The protein below binds the small molecule below.
Small molecule (SMILES): CC(=O)N[C@H]1[C@H](O[C@H]2[C@H](O)[C@@H](NC(C)=O)CO[C@@H]2CO)O[C@H](CO)[C@@H](O[C@@H]2O[C@H](CO)[C@@H](O)[C@H](O[C@H]3O[C@H](CO)[C@@H](O)[C@H](O)[C@@H]3O)[C@@H]2O)[C@@H]1O

Binding-site contacts:
Ligand atom N2 contacts residue ASN355 of chain 1.Q at 3.0 Å (h-bond).
Ligand atom C7 contacts residue NAG2 of chain 1.IB at 3.9 Å.
Ligand atom C7 contacts residue NAG1 of chain 1.IB at 3.7 Å.
Ligand atom O3 contacts residue NAG2 of chain 1.IB at 3.4 Å (h-bond).
Ligand atom C1 contacts residue SER357 of chain 1.Q at 3.4 Å.
Ligand atom O6 contacts residue ASN355 of chain 1.Q at 4.3 Å.
Ligand atom O5 contacts residue ASN355 of chain 1.Q at 2.3 Å (h-bond).
Ligand atom O4 contacts residue NAG1 of chain 1.IB at 3.5 Å (h-bond).
Ligand atom C2 contacts residue SER357 of chain 1.Q at 4.4 Å.
Ligand atom C7 contacts residue NAG1 of chain 1.YB at 4.0 Å.
Ligand atom C6 contacts residue NAG2 of chain 1.IB at 3.3 Å.
Ligand atom C3 contacts residue ASN355 of chain 1.Q at 3.8 Å.
Ligand atom O6 contacts residue NAG2 of chain 1.IB at 3.3 Å (h-bond).
Ligand atom C8 contacts residue NAG2 of chain 1.IB at 4.1 Å.
Ligand atom C8 contacts residue NAG1 of chain 1.YB at 3.3 Å.
Ligand atom O6 contacts residue BMA3 of chain 1.IB at 4.4 Å.
Ligand atom O3 contacts residue NAG1 of chain 1.IB at 4.4 Å.
Ligand atom O6 contacts residue NAG1 of chain 1.YB at 3.9 Å.
Ligand atom C6 contacts residue NAG1 of chain 1.YB at 3.6 Å.
Ligand atom O7 contacts residue NAG1 of chain 1.IB at 3.1 Å (h-bond).
Ligand atom C5 contacts residue NAG1 of chain 1.YB at 4.2 Å.
Ligand atom O5 contacts residue SER357 of chain 1.Q at 3.9 Å.
Ligand atom C2 contacts residue ASN355 of chain 1.Q at 2.5 Å.
Ligand atom C5 contacts residue ASN355 of chain 1.Q at 3.6 Å.
Ligand atom C5 contacts residue NAG2 of chain 1.IB at 4.4 Å.
Ligand atom O7 contacts residue NAG1 of chain 1.YB at 4.2 Å.
Ligand atom C6 contacts residue BMA3 of chain 1.IB at 4.1 Å.
Ligand atom C5 contacts residue SER357 of chain 1.Q at 4.1 Å.
Ligand atom N2 contacts residue NAG1 of chain 1.IB at 3.1 Å (h-bond).
Ligand atom C8 contacts residue NAG1 of chain 1.IB at 3.4 Å.
Ligand atom O4 contacts residue NAG2 of chain 1.IB at 4.5 Å.
Ligand atom C1 contacts residue ASN355 of chain 1.Q at 1.4 Å.
Ligand atom O7 contacts residue NAG2 of chain 1.IB at 3.8 Å.
Ligand atom C2 contacts residue NAG1 of chain 1.IB at 3.8 Å.
Ligand atom C4 contacts residue NAG2 of chain 1.IB at 4.2 Å.
Ligand atom C4 contacts residue ASN355 of chain 1.Q at 4.2 Å.
Ligand atom C1 contacts residue NAG1 of chain 1.IB at 4.2 Å.
Ligand atom C4 contacts residue NAG1 of chain 1.IB at 4.5 Å.
Ligand atom C7 contacts residue ASN355 of chain 1.Q at 4.0 Å.
Ligand atom O5 contacts residue NAG2 of chain 1.IB at 4.3 Å.

Sequence of chain 1.Q:
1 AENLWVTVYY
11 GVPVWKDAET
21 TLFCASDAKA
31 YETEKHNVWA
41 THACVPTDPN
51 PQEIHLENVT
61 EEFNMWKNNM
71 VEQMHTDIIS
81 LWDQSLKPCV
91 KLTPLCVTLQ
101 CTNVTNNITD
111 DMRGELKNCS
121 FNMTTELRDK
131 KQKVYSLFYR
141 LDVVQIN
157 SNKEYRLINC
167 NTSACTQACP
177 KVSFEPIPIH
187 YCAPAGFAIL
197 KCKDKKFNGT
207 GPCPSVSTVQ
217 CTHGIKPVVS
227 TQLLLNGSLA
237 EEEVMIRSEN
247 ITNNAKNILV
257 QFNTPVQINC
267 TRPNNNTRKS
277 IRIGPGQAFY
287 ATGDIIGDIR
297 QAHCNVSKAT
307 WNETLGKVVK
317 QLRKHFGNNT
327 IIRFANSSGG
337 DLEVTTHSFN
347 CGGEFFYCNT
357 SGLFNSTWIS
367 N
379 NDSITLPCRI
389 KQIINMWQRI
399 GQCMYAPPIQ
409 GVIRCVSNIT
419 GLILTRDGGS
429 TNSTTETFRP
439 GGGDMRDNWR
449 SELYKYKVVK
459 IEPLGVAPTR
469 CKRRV